The protein below binds the small molecule below.
Small molecule (SMILES): CC(=O)N[C@@H]1[C@@H](O)[C@H](O)[C@@H](CO)O[C@H]1O

Binding-site contacts:
Ligand atom C2 contacts residue ASN240 of chain 57.F at 2.5 Å.
Ligand atom C3 contacts residue ASN240 of chain 57.F at 3.7 Å.
Ligand atom C1 contacts residue ASN240 of chain 57.F at 1.5 Å.
Ligand atom C8 contacts residue ASN240 of chain 57.F at 3.9 Å.
Ligand atom C5 contacts residue ASN240 of chain 57.F at 3.7 Å.
Ligand atom C4 contacts residue ASN240 of chain 57.F at 4.3 Å.
Ligand atom C7 contacts residue ASN240 of chain 57.F at 3.2 Å.
Ligand atom O5 contacts residue ASN240 of chain 57.F at 2.4 Å (h-bond).
Ligand atom N2 contacts residue ASN240 of chain 57.F at 2.8 Å (h-bond).
Ligand atom O7 contacts residue ASN240 of chain 57.F at 3.0 Å (h-bond).
Ligand atom O7 contacts residue GLY239 of chain 57.F at 3.6 Å.

Sequence of chain 57.F:
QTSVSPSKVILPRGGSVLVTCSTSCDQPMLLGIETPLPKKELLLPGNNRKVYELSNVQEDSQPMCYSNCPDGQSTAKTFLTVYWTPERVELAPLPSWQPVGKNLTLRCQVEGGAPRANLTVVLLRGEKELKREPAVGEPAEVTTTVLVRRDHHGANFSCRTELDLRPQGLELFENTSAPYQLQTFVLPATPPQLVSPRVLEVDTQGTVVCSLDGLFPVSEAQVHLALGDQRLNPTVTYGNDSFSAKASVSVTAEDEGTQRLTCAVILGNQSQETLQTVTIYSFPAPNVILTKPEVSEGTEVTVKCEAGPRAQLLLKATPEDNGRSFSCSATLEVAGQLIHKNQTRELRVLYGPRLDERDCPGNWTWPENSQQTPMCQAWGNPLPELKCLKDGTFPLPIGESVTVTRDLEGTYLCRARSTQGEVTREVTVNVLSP